The small molecule below binds the protein below.
Small molecule (SMILES): C[C@@H]1O[C@H](O)[C@@H](O)[C@H](O)[C@@H]1O

Binding-site contacts:
Ligand atom C3 contacts residue GAL2 of chain 1.B at 3.5 Å.
Ligand atom O4 contacts residue HIS760 of chain 1.A at 3.8 Å.
Ligand atom O5 contacts residue FUC1 of chain 1.C at 0.6 Å (h-bond).
Ligand atom C1 contacts residue GAL2 of chain 1.B at 3.2 Å.
Ligand atom O4 contacts residue FUC1 of chain 1.C at 0.7 Å (h-bond).
Ligand atom O5 contacts residue GAL2 of chain 1.B at 3.8 Å.
Ligand atom O2 contacts residue FUC1 of chain 1.C at 0.2 Å (h-bond).
Ligand atom C2 contacts residue HIS678 of chain 1.A at 3.4 Å.
Ligand atom C2 contacts residue ARG677 of chain 1.A at 3.7 Å.
Ligand atom O1 contacts residue GLU566 of chain 1.A at 3.2 Å (salt-bridge).
Ligand atom O3 contacts residue FUC1 of chain 1.C at 1.1 Å (h-bond).
Ligand atom O2 contacts residue HIS678 of chain 1.A at 2.7 Å (h-bond).
Ligand atom O2 contacts residue GAL2 of chain 1.B at 3.1 Å (h-bond).
Ligand atom O1 contacts residue HIS678 of chain 1.A at 3.3 Å.
Ligand atom O5 contacts residue HIS419 of chain 1.A at 3.1 Å (h-bond).
Ligand atom O5 contacts residue ASN423 of chain 1.A at 3.7 Å.
Ligand atom O2 contacts residue GLU566 of chain 1.A at 3.3 Å (salt-bridge).
Ligand atom C6 contacts residue FUC1 of chain 1.C at 0.7 Å.
Ligand atom C2 contacts residue GAL2 of chain 1.B at 3.4 Å.
Ligand atom O3 contacts residue HIS760 of chain 1.A at 2.7 Å (h-bond).
Ligand atom O3 contacts residue ARG677 of chain 1.A at 3.1 Å (salt-bridge).
Ligand atom C5 contacts residue HIS419 of chain 1.A at 3.8 Å.
Ligand atom C4 contacts residue HIS760 of chain 1.A at 3.7 Å.
Ligand atom C1 contacts residue GLU566 of chain 1.A at 3.4 Å.
Ligand atom C3 contacts residue ARG677 of chain 1.A at 3.8 Å.
Ligand atom C1 contacts residue FUC1 of chain 1.C at 0.2 Å.
Ligand atom O4 contacts residue TRP722 of chain 1.A at 2.9 Å (h-bond).
Ligand atom O4 contacts residue ASN423 of chain 1.A at 3.2 Å (h-bond).
Ligand atom C5 contacts residue FUC1 of chain 1.C at 0.4 Å.
Ligand atom C6 contacts residue TRP414 of chain 1.A at 3.6 Å (hydrophobic).
Ligand atom C6 contacts residue HIS419 of chain 1.A at 3.7 Å.
Ligand atom O2 contacts residue ARG677 of chain 1.A at 2.8 Å (salt-bridge).
Ligand atom O1 contacts residue HIS419 of chain 1.A at 3.8 Å.
Ligand atom C3 contacts residue HIS760 of chain 1.A at 3.6 Å.
Ligand atom O3 contacts residue TRP722 of chain 1.A at 3.1 Å (h-bond).
Ligand atom C4 contacts residue FUC1 of chain 1.C at 0.2 Å.
Ligand atom O1 contacts residue FUC1 of chain 1.C at 1.4 Å.
Ligand atom C3 contacts residue FUC1 of chain 1.C at 0.4 Å.
Ligand atom C2 contacts residue FUC1 of chain 1.C at 0.1 Å.
Ligand atom O1 contacts residue ASN421 of chain 1.A at 2.7 Å (h-bond).

Sequence of chain 1.A:
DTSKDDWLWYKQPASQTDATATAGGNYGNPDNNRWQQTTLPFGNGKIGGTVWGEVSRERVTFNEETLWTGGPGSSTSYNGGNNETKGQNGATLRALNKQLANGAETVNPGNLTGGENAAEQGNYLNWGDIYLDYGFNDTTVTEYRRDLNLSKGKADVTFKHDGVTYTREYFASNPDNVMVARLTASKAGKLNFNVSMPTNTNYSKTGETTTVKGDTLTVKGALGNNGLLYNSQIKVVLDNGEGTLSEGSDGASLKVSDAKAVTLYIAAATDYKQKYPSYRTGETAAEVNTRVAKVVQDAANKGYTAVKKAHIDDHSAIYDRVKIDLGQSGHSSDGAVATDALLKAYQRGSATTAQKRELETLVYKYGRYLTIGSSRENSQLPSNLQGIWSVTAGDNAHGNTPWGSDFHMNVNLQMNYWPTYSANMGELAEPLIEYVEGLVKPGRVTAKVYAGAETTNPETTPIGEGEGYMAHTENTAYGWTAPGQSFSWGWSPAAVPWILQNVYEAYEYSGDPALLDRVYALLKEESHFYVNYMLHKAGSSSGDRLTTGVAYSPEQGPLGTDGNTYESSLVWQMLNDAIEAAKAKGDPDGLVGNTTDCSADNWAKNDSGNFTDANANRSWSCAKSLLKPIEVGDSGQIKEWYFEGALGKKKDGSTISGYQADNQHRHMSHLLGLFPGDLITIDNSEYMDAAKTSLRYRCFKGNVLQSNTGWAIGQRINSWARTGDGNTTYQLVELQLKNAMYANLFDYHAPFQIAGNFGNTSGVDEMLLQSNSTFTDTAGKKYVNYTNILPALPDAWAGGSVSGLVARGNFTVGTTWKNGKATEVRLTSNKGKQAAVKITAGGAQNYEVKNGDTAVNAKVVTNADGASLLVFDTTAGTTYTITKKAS